Sequence of chain 1.A:
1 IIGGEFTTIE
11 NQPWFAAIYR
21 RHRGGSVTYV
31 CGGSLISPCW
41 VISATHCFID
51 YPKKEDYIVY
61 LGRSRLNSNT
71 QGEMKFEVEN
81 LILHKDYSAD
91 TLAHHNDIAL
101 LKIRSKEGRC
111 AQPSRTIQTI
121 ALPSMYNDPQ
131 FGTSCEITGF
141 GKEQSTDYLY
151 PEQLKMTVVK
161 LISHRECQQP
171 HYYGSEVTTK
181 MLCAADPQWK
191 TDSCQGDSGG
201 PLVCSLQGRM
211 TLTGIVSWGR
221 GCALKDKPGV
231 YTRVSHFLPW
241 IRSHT

Binding-site contacts:
Ligand atom C4 contacts residue SER198 of chain 1.A at 3.8 Å.
Ligand atom N2 contacts residue GLN195 of chain 1.A at 3.8 Å.
Ligand atom N3 contacts residue TRP218 of chain 1.A at 3.8 Å.
Ligand atom N7 contacts residue ASP192 of chain 1.A at 3.0 Å (salt-bridge).
Ligand atom C8 contacts residue GLY221 of chain 1.A at 3.6 Å.
Ligand atom C9 contacts residue GLY221 of chain 1.A at 3.6 Å.
Ligand atom C7 contacts residue GLY221 of chain 1.A at 3.5 Å.
Ligand atom N5 contacts residue CYS222 of chain 1.A at 3.9 Å.
Ligand atom N5 contacts residue GLY219 of chain 1.A at 3.7 Å.
Ligand atom C7 contacts residue GLY219 of chain 1.A at 3.8 Å.
Ligand atom N7 contacts residue GLY221 of chain 1.A at 2.8 Å (h-bond).
Ligand atom C7 contacts residue ASP192 of chain 1.A at 3.6 Å.
Ligand atom C3 contacts residue CYS194 of chain 1.A at 3.8 Å (hydrophobic).
Ligand atom C10 contacts residue GLN195 of chain 1.A at 3.8 Å.
Ligand atom N7 contacts residue SER193 of chain 1.A at 3.8 Å.
Ligand atom N3 contacts residue SER217 of chain 1.A at 3.4 Å (h-bond).
Ligand atom N6 contacts residue ASP192 of chain 1.A at 3.1 Å (salt-bridge).
Ligand atom O1 contacts residue SER193 of chain 1.A at 3.2 Å (h-bond).
Ligand atom N5 contacts residue SER193 of chain 1.A at 3.6 Å.
Ligand atom N6 contacts residue GLY229 of chain 1.A at 3.2 Å.
Ligand atom C8 contacts residue GLY219 of chain 1.A at 3.7 Å.
Ligand atom O1 contacts residue VAL216 of chain 1.A at 3.8 Å.
Ligand atom N2 contacts residue CYS222 of chain 1.A at 3.7 Å.
Ligand atom C1 contacts residue GLN195 of chain 1.A at 3.8 Å.
Ligand atom N7 contacts residue GLY219 of chain 1.A at 3.9 Å.
Ligand atom C6 contacts residue GLY219 of chain 1.A at 3.8 Å.
Ligand atom N2 contacts residue GLY221 of chain 1.A at 3.9 Å.
Ligand atom C2 contacts residue GLN195 of chain 1.A at 3.8 Å.
Ligand atom C11 contacts residue GLN195 of chain 1.A at 3.6 Å.
Ligand atom C6 contacts residue TRP218 of chain 1.A at 3.9 Å (hydrophobic).
Ligand atom N6 contacts residue SER193 of chain 1.A at 2.9 Å (h-bond).
Ligand atom C6 contacts residue CYS194 of chain 1.A at 3.9 Å (hydrophobic).
Ligand atom N3 contacts residue VAL216 of chain 1.A at 3.9 Å.
Ligand atom N3 contacts residue SER198 of chain 1.A at 3.0 Å (h-bond).
Ligand atom C7 contacts residue SER193 of chain 1.A at 3.3 Å.
Ligand atom C6 contacts residue SER193 of chain 1.A at 3.9 Å.
Ligand atom N5 contacts residue GLY221 of chain 1.A at 3.3 Å (h-bond).
Ligand atom N1 contacts residue SER198 of chain 1.A at 3.7 Å.
Ligand atom C3 contacts residue GLN195 of chain 1.A at 3.9 Å.
Ligand atom N7 contacts residue CYS222 of chain 1.A at 3.6 Å.

This small molecule binds to this protein.
Small molecule (SMILES): [H]/N=C(\N)NC(=O)c1nc(-c2ccoc2)c(N2CCCCCC2)nc1N